Binding-site contacts:
Ligand atom CG contacts residue LYS430 of chain 3.HD at 3.6 Å.
Ligand atom CD1 contacts residue PHE1068 of chain 3.E at 3.5 Å (hydrophobic).
Ligand atom CA contacts residue THR1065 of chain 3.E at 3.4 Å.
Ligand atom N contacts residue THR1065 of chain 3.E at 2.3 Å (h-bond).
Ligand atom CD contacts residue ASN1069 of chain 3.E at 3.7 Å.
Ligand atom NH1 contacts residue ASP1073 of chain 3.E at 3.4 Å (salt-bridge).
Ligand atom C contacts residue THR1065 of chain 3.E at 3.7 Å.
Ligand atom CG contacts residue GLN1074 of chain 3.E at 3.5 Å.
Ligand atom CE2 contacts residue GLN1074 of chain 3.E at 3.3 Å.
Ligand atom CA contacts residue ASN1069 of chain 3.E at 3.4 Å.
Ligand atom CB contacts residue GLN1074 of chain 3.E at 3.3 Å.
Ligand atom CA contacts residue THR1065 of chain 3.E at 2.7 Å.
Ligand atom O contacts residue ARG1049 of chain 3.E at 3.0 Å.
Ligand atom C contacts residue THR1065 of chain 3.E at 2.9 Å.
Ligand atom CD2 contacts residue ALA1075 of chain 3.E at 3.6 Å (hydrophobic).
Ligand atom NH2 contacts residue ASP1073 of chain 3.E at 3.0 Å (salt-bridge).
Ligand atom CG contacts residue THR1065 of chain 3.E at 3.6 Å.
Ligand atom CD1 contacts residue THR1065 of chain 3.E at 2.6 Å.
Ligand atom N contacts residue ASN1069 of chain 3.E at 3.0 Å (h-bond).
Ligand atom C contacts residue ASN1069 of chain 3.E at 3.7 Å.
Ligand atom CD1 contacts residue ARG1049 of chain 3.E at 3.0 Å.
Ligand atom CD2 contacts residue GLN1074 of chain 3.E at 3.2 Å.
Ligand atom CG1 contacts residue PHE1068 of chain 3.E at 3.6 Å (hydrophobic).
Ligand atom NH1 contacts residue GLN1074 of chain 3.E at 3.8 Å.
Ligand atom O contacts residue THR1065 of chain 3.E at 3.5 Å (h-bond).
Ligand atom NZ contacts residue ASP1073 of chain 3.E at 3.3 Å (salt-bridge).
Ligand atom NH1 contacts residue ASN1069 of chain 3.E at 2.6 Å (h-bond).
Ligand atom O contacts residue THR1065 of chain 3.E at 2.7 Å.
Ligand atom CD1 contacts residue ILE1053 of chain 3.E at 3.6 Å (hydrophobic).
Ligand atom O contacts residue ASN1069 of chain 3.E at 3.0 Å (h-bond).
Ligand atom CD1 contacts residue LEU1064 of chain 3.E at 3.4 Å (hydrophobic).
Ligand atom CZ contacts residue GLN1074 of chain 3.E at 3.4 Å.
Ligand atom CG2 contacts residue ASN1069 of chain 3.E at 3.3 Å.
Ligand atom CB contacts residue GLN1074 of chain 3.E at 3.7 Å.
Ligand atom CB contacts residue THR1065 of chain 3.E at 3.6 Å.
Ligand atom CZ contacts residue ASP1073 of chain 3.E at 3.6 Å.
Ligand atom CD contacts residue GLN1074 of chain 3.E at 2.8 Å.
Ligand atom OD1 contacts residue LYS430 of chain 3.HD at 2.6 Å (salt-bridge).
Ligand atom CG2 contacts residue PHE1068 of chain 3.E at 3.6 Å (hydrophobic).
Ligand atom NE contacts residue GLN1074 of chain 3.E at 3.6 Å (h-bond).

This small molecule binds to this protein.
Small molecule (SMILES): CC[C@H](C)[C@H](NC(=O)[C@@H](NC(=O)[C@H](CC(C)C)NC(=O)[C@@H](N)CCCCN)C(C)C)C(=O)N[C@@H](CC(N)=O)C(=O)N[C@@H](CCCCN)C(=O)N[C@@H](CC(=O)O)C(=O)N[C@@H](CCSC)C(=O)N[C@@H](CCCN=C(N)N)C(=O)N[C@H](C(=O)N[C@@H](CC(=O)O)C(=O)N[C@@H](CC(C)C)C(=O)N[C@@H](Cc1ccccc1)C(=O)N[C@@H](CO)C(=O)N1CCC[C@H]1C(=O)N1CCC[C@H]1C(=O)N[C@H](C=O)CC(N)=O)[C@@H](C)O

Sequence of chain 3.HD:
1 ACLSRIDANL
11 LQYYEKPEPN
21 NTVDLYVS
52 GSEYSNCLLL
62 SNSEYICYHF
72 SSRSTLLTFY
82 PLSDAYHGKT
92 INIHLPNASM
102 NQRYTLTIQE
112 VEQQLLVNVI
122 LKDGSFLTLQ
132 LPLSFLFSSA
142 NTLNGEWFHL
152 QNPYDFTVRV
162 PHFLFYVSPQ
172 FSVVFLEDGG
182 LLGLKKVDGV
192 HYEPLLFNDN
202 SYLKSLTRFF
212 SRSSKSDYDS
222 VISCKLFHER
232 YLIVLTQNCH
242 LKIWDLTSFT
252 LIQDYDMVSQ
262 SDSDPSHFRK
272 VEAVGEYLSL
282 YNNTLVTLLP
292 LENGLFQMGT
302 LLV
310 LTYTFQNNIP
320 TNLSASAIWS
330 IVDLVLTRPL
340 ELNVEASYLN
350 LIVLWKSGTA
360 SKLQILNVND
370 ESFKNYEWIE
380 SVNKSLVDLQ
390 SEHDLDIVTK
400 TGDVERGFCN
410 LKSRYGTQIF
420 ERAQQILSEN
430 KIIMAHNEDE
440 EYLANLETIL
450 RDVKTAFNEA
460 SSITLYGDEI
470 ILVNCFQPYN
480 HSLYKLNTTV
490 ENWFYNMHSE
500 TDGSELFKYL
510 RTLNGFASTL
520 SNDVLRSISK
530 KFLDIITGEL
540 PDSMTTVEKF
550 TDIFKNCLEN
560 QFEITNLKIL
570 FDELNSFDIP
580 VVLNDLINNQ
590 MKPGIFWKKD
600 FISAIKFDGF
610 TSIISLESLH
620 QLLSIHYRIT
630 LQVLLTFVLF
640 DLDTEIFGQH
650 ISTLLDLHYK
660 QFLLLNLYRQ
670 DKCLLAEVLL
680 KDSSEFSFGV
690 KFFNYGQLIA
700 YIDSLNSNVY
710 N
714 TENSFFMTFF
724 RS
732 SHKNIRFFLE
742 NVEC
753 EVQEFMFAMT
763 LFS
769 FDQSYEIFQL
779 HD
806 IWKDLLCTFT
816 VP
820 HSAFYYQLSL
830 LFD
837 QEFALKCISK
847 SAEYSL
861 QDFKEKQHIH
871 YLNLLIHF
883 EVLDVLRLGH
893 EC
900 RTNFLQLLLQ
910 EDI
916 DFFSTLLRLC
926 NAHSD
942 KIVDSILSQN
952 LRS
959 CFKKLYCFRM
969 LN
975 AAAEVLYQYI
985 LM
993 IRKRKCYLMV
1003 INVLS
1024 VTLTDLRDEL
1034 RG

Sequence of chain 3.E:
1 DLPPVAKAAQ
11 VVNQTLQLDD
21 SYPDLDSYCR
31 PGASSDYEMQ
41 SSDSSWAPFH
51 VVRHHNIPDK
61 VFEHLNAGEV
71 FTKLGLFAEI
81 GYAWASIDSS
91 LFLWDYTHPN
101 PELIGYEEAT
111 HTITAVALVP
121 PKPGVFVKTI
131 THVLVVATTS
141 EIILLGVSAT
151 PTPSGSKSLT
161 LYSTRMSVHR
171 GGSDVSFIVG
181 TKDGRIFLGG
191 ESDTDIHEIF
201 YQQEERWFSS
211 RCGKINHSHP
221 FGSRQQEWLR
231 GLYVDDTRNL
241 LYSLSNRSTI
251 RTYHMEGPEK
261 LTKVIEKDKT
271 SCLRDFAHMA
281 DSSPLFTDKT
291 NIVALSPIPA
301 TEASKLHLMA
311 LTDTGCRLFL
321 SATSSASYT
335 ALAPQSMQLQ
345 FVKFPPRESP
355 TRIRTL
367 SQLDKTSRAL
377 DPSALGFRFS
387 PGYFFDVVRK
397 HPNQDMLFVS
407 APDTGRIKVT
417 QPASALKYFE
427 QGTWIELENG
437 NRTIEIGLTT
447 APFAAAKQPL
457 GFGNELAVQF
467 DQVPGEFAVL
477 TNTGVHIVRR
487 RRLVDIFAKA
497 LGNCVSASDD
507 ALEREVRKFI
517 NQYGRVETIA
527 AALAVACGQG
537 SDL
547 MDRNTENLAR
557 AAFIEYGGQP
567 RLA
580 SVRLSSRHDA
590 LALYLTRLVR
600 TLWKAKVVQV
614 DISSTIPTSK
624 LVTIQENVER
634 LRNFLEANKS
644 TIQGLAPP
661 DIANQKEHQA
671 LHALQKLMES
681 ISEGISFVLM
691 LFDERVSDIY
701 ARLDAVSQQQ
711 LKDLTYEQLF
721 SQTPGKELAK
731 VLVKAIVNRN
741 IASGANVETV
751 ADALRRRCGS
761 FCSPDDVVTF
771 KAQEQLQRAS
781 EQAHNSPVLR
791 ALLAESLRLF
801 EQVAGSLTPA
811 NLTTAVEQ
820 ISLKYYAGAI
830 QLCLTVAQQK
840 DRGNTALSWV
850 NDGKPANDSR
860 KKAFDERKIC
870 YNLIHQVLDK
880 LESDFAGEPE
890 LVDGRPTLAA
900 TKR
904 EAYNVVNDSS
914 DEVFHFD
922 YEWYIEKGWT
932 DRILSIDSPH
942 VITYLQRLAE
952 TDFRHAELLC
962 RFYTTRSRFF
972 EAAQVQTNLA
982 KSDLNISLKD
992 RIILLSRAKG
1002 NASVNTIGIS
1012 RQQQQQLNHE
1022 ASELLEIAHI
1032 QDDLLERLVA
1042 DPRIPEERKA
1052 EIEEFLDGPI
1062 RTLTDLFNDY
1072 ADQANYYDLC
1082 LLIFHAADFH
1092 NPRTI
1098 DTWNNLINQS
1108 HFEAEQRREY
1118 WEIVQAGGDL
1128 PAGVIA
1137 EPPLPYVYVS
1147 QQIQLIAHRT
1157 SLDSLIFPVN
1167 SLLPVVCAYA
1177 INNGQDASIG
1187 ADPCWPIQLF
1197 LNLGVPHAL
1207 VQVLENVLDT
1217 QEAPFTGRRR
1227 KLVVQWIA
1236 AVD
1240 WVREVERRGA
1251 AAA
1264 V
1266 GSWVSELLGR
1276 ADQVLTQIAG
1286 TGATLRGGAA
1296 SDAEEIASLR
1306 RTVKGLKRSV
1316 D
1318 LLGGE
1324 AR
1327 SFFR